A protein and the small-molecule ligand that binds it are described below.
Small molecule (SMILES): CC(=O)N[C@@H]1[C@@H](O)[C@H](O)[C@@H](CO)O[C@H]1O

Binding-site contacts:
Ligand atom C1 contacts residue ASN246 of chain 1.B at 1.4 Å.
Ligand atom C7 contacts residue ASN246 of chain 1.B at 3.3 Å.
Ligand atom N2 contacts residue ASN246 of chain 1.B at 2.8 Å (h-bond).
Ligand atom C2 contacts residue ASN246 of chain 1.B at 2.3 Å.
Ligand atom C3 contacts residue ASN246 of chain 1.B at 3.6 Å.
Ligand atom C8 contacts residue ASN246 of chain 1.B at 4.0 Å.
Ligand atom O7 contacts residue ASN246 of chain 1.B at 3.4 Å (h-bond).
Ligand atom C5 contacts residue ASN246 of chain 1.B at 3.7 Å.
Ligand atom O5 contacts residue ASN246 of chain 1.B at 2.4 Å (h-bond).
Ligand atom C4 contacts residue ASN246 of chain 1.B at 4.1 Å.

Sequence of chain 1.B:
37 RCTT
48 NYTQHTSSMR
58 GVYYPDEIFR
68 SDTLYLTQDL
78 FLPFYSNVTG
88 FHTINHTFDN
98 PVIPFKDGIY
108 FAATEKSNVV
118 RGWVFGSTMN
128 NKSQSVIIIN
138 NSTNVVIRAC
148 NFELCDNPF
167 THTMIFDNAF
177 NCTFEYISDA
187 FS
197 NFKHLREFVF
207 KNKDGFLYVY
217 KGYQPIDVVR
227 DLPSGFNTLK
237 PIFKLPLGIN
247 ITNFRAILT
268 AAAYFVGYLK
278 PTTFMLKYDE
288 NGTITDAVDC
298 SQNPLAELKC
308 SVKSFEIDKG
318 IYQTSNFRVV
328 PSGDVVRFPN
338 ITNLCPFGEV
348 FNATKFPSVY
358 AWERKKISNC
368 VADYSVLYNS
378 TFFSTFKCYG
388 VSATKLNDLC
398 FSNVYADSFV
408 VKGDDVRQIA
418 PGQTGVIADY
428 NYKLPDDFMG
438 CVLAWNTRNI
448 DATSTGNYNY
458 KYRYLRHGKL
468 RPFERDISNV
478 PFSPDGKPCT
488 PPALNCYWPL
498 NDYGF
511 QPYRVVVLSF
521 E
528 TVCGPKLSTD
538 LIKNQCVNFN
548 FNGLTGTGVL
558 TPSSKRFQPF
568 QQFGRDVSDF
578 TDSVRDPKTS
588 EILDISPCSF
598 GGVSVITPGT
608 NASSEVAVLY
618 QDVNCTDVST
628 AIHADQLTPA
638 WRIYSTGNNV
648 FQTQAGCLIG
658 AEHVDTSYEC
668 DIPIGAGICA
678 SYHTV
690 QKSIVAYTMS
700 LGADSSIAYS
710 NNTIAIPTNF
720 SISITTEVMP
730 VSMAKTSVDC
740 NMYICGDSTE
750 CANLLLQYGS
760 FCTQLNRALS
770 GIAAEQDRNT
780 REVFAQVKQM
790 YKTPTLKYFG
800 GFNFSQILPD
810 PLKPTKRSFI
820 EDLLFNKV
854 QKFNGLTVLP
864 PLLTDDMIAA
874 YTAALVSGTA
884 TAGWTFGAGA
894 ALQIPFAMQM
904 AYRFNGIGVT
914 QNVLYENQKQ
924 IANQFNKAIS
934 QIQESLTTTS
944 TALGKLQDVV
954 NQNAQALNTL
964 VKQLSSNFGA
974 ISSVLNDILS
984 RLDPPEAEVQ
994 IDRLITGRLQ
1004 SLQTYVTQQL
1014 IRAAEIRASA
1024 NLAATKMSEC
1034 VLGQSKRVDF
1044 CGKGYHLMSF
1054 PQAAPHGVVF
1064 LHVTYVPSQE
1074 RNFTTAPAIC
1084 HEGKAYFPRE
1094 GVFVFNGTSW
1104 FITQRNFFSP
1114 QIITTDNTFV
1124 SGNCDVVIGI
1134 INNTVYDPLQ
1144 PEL